The protein below binds the small molecule below.
Small molecule (SMILES): CC(=O)N[C@@H]1[C@@H](O)[C@H](O)[C@@H](CO)O[C@H]1O

Binding-site contacts:
Ligand atom N2 contacts residue ASN11 of chain 2.A at 3.8 Å.
Ligand atom C3 contacts residue ASN11 of chain 2.A at 3.6 Å.
Ligand atom C4 contacts residue ASN11 of chain 2.A at 4.1 Å.
Ligand atom O6 contacts residue ASN11 of chain 2.A at 3.3 Å (h-bond).
Ligand atom C6 contacts residue ASN11 of chain 2.A at 3.2 Å.
Ligand atom C5 contacts residue ASN11 of chain 2.A at 3.5 Å.
Ligand atom C1 contacts residue ASN11 of chain 2.A at 1.5 Å.
Ligand atom O5 contacts residue ASN11 of chain 2.A at 2.5 Å (h-bond).
Ligand atom C2 contacts residue ASN11 of chain 2.A at 2.7 Å.
Ligand atom O3 contacts residue ASN11 of chain 2.A at 2.7 Å (h-bond).

Sequence of chain 2.A:
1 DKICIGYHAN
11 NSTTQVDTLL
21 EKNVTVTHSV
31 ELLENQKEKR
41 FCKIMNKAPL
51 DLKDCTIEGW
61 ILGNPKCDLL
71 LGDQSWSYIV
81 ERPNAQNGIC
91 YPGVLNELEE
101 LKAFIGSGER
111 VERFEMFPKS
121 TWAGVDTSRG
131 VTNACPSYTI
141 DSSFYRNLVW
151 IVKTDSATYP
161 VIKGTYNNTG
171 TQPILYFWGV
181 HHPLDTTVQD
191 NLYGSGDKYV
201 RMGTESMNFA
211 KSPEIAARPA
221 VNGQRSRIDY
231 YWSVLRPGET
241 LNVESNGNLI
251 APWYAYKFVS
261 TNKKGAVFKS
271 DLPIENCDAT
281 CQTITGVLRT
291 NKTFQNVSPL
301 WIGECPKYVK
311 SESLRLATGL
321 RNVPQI